This protein binds this small molecule.
Small molecule (SMILES): CC(=O)N[C@H]1CO[C@H](CO[C@@H]2O[C@@H](C)[C@@H](O)[C@@H](O)[C@@H]2O)[C@@H](O)[C@@H]1O

Sequence of chain 1.A:
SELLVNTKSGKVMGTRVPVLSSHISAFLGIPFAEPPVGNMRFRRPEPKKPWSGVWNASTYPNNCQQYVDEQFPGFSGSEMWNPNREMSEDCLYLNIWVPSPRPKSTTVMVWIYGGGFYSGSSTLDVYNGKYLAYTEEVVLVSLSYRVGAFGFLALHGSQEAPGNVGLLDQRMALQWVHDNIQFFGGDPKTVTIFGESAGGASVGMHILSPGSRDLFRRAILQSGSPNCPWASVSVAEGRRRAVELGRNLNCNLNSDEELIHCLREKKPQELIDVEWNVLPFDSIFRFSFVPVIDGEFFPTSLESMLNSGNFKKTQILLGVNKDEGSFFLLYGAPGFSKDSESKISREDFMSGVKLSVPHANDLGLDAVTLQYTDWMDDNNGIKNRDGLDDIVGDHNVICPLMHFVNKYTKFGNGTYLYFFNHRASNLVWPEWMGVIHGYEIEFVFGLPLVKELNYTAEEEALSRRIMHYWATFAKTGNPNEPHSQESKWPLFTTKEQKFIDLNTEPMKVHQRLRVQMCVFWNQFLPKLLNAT

Binding-site contacts:
Ligand atom C4 contacts residue ASN59 of chain 1.A at 4.3 Å.
Ligand atom C6 contacts residue SER61 of chain 1.A at 4.0 Å.
Ligand atom C1 contacts residue SER61 of chain 1.A at 3.3 Å.
Ligand atom C1 contacts residue ASN59 of chain 1.A at 1.4 Å.
Ligand atom O5 contacts residue ASN59 of chain 1.A at 2.4 Å (h-bond).
Ligand atom C3 contacts residue ASN59 of chain 1.A at 3.8 Å.
Ligand atom O7 contacts residue ASN59 of chain 1.A at 3.8 Å.
Ligand atom O5 contacts residue SER61 of chain 1.A at 3.0 Å (h-bond).
Ligand atom O5 contacts residue THR62 of chain 1.A at 4.4 Å.
Ligand atom C7 contacts residue ASN59 of chain 1.A at 3.6 Å.
Ligand atom C2 contacts residue ASN59 of chain 1.A at 2.5 Å.
Ligand atom O6 contacts residue THR62 of chain 1.A at 4.3 Å.
Ligand atom N2 contacts residue ASN59 of chain 1.A at 2.9 Å (h-bond).
Ligand atom C5 contacts residue SER61 of chain 1.A at 3.6 Å.
Ligand atom C6 contacts residue THR62 of chain 1.A at 4.1 Å.
Ligand atom C5 contacts residue ASN59 of chain 1.A at 3.7 Å.